Sequence of chain 1.E:
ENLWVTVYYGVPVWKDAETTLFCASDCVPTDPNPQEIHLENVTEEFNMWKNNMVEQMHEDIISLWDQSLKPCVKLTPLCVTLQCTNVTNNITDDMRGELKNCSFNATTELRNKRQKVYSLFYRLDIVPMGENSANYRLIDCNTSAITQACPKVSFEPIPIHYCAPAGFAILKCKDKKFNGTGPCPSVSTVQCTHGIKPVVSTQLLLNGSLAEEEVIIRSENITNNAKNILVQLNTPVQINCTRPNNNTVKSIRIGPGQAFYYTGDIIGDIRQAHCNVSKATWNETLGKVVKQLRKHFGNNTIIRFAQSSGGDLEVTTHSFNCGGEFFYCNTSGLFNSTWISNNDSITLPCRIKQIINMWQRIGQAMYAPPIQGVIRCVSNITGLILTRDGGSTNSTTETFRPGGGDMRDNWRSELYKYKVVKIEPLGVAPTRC

Binding-site contacts:
Ligand atom C1 contacts residue ASN378 of chain 1.E at 1.5 Å.
Ligand atom C3 contacts residue ASN378 of chain 1.E at 3.9 Å.
Ligand atom C8 contacts residue THR364 of chain 1.E at 3.5 Å.
Ligand atom O5 contacts residue ASN378 of chain 1.E at 2.5 Å (h-bond).
Ligand atom O5 contacts residue SER380 of chain 1.E at 4.4 Å.
Ligand atom C5 contacts residue ASN378 of chain 1.E at 3.8 Å.
Ligand atom C8 contacts residue SER356 of chain 1.E at 4.3 Å.
Ligand atom C7 contacts residue ASN378 of chain 1.E at 3.6 Å.
Ligand atom N2 contacts residue ASN378 of chain 1.E at 2.9 Å (h-bond).
Ligand atom C8 contacts residue THR365 of chain 1.E at 3.6 Å.
Ligand atom O7 contacts residue ARG410 of chain 1.E at 3.5 Å (salt-bridge).
Ligand atom O7 contacts residue ASN378 of chain 1.E at 4.0 Å.
Ligand atom C4 contacts residue ASN378 of chain 1.E at 4.4 Å.
Ligand atom C1 contacts residue SER380 of chain 1.E at 4.1 Å.
Ligand atom C7 contacts residue ARG410 of chain 1.E at 4.4 Å.
Ligand atom C2 contacts residue ASN378 of chain 1.E at 2.6 Å.

This small molecule binds to this protein.
Small molecule (SMILES): CC(=O)N[C@H]1[C@H](O[C@H]2[C@H](O)[C@@H](NC(C)=O)CO[C@@H]2CO)O[C@H](CO)[C@@H](O)[C@@H]1O